A protein and the small-molecule ligand that binds it are described below.
Small molecule (SMILES): C[C@H](O)CSCCS(=O)(=O)O

Binding-site contacts:
Ligand atom CAF contacts residue VAL158 of chain 1.B at 3.7 Å (hydrophobic).
Ligand atom OAC contacts residue ALA159 of chain 1.B at 4.3 Å.
Ligand atom CAG contacts residue LEU212 of chain 1.B at 4.4 Å (hydrophobic).
Ligand atom CAK contacts residue TYR170 of chain 1.B at 3.5 Å (hydrophobic).
Ligand atom OAC contacts residue SER157 of chain 1.B at 2.6 Å (h-bond).
Ligand atom OAL contacts residue TYR229 of chain 1.B at 2.7 Å (h-bond).
Ligand atom CAG contacts residue ILE164 of chain 1.B at 4.0 Å (hydrophobic).
Ligand atom CAF contacts residue THR202 of chain 1.B at 3.3 Å.
Ligand atom OAL contacts residue LYS228 of chain 1.B at 4.5 Å.
Ligand atom CAF contacts residue ILE164 of chain 1.B at 4.2 Å (hydrophobic).
Ligand atom CAJ contacts residue TYR170 of chain 1.B at 3.6 Å (hydrophobic).
Ligand atom CAI contacts residue THR202 of chain 1.B at 3.8 Å.
Ligand atom SAE contacts residue TYR229 of chain 1.B at 3.6 Å.
Ligand atom OAB contacts residue ARG225 of chain 1.B at 3.1 Å.
Ligand atom CAK contacts residue MET208 of chain 1.B at 3.9 Å (hydrophobic).
Ligand atom CAF contacts residue TYR229 of chain 1.B at 3.9 Å (hydrophobic).
Ligand atom CAJ contacts residue SER157 of chain 1.B at 3.9 Å.
Ligand atom OAC contacts residue NAI1 of chain 1.G at 3.1 Å.
Ligand atom SAE contacts residue THR202 of chain 1.B at 3.4 Å (h-bond).
Ligand atom OAD contacts residue LYS228 of chain 1.B at 4.4 Å.
Ligand atom OAB contacts residue THR202 of chain 1.B at 2.7 Å (h-bond).
Ligand atom CAI contacts residue SER157 of chain 1.B at 4.2 Å.
Ligand atom SAH contacts residue SER157 of chain 1.B at 4.5 Å.
Ligand atom SAE contacts residue ARG225 of chain 1.B at 4.4 Å.
Ligand atom OAL contacts residue THR202 of chain 1.B at 3.7 Å.
Ligand atom OAC contacts residue TYR170 of chain 1.B at 2.8 Å (h-bond).
Ligand atom SAE contacts residue MET266 of chain 1.B at 4.5 Å.
Ligand atom OAB contacts residue TYR229 of chain 1.B at 3.8 Å.
Ligand atom SAH contacts residue ALA159 of chain 1.B at 4.0 Å.
Ligand atom CAI contacts residue NAI1 of chain 1.G at 4.1 Å.
Ligand atom CAK contacts residue LEU212 of chain 1.B at 3.6 Å (hydrophobic).
Ligand atom OAL contacts residue VAL158 of chain 1.B at 4.4 Å.
Ligand atom CAK contacts residue NAI1 of chain 1.G at 4.2 Å.
Ligand atom CAG contacts residue THR202 of chain 1.B at 3.9 Å.
Ligand atom CAJ contacts residue NAI1 of chain 1.G at 3.3 Å.
Ligand atom SAH contacts residue MET167 of chain 1.B at 4.1 Å.
Ligand atom OAL contacts residue MET266 of chain 1.B at 3.6 Å.
Ligand atom OAD contacts residue ILE164 of chain 1.B at 3.9 Å.
Ligand atom SAH contacts residue TYR170 of chain 1.B at 4.3 Å.

Sequence of chain 1.B:
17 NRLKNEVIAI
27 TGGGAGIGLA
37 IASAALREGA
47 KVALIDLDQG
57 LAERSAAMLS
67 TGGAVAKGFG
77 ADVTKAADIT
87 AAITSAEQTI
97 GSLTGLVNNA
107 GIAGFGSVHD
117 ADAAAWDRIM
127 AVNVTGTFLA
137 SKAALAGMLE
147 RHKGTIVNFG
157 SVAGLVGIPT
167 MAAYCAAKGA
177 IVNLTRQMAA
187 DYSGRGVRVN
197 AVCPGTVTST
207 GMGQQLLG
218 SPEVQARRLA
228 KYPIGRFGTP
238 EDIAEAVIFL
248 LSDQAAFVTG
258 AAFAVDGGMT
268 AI